Sequence of chain 1.B:
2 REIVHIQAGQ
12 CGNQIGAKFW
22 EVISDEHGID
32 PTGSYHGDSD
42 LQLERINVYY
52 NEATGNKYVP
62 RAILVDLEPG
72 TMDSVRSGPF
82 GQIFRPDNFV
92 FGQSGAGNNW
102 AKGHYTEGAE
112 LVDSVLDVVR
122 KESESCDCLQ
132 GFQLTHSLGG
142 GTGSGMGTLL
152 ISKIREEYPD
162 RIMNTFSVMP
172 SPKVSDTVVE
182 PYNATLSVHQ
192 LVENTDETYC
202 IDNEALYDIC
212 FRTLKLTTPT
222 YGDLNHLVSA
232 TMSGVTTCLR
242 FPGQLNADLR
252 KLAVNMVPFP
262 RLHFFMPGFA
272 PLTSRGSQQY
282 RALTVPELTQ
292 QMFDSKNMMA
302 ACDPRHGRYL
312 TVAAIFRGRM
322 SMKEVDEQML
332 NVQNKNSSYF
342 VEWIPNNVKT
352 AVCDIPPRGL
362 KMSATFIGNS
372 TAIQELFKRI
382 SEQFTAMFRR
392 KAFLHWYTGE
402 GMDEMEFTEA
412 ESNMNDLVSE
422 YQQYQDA

The protein below binds the small molecule below.
Small molecule (SMILES): COC(=O)Nc1nc2ccc(C(=O)c3cccs3)cc2[nH]1

Sequence of chain 1.A:
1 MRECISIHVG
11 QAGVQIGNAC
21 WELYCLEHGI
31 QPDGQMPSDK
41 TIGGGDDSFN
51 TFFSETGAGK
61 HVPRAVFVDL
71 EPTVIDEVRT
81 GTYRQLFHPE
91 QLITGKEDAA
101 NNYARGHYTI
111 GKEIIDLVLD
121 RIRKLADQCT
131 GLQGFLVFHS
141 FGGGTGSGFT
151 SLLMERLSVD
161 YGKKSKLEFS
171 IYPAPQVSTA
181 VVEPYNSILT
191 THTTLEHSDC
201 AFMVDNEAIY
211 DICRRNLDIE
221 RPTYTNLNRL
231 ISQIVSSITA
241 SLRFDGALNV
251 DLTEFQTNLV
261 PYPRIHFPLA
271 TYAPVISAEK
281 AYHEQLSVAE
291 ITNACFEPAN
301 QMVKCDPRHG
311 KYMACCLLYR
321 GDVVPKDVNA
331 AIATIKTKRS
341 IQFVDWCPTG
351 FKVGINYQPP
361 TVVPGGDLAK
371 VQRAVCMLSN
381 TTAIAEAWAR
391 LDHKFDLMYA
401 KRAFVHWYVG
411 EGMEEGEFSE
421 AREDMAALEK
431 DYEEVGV

Binding-site contacts:
Ligand atom C2 contacts residue LYS350 of chain 1.B at 3.5 Å.
Ligand atom C13 contacts residue LEU250 of chain 1.B at 3.8 Å (hydrophobic).
Ligand atom N3 contacts residue GLU198 of chain 1.B at 2.7 Å (salt-bridge).
Ligand atom N3 contacts residue ASN165 of chain 1.B at 3.5 Å (h-bond).
Ligand atom C1 contacts residue LYS350 of chain 1.B at 3.7 Å.
Ligand atom O2 contacts residue VAL236 of chain 1.B at 3.4 Å.
Ligand atom C13 contacts residue GLU198 of chain 1.B at 3.9 Å.
Ligand atom C11 contacts residue LEU253 of chain 1.B at 3.8 Å (hydrophobic).
Ligand atom C14 contacts residue GLN134 of chain 1.B at 3.0 Å.
Ligand atom C3 contacts residue ALA352 of chain 1.B at 3.8 Å (hydrophobic).
Ligand atom C8 contacts residue LEU253 of chain 1.B at 3.7 Å (hydrophobic).
Ligand atom C7 contacts residue VAL236 of chain 1.B at 3.3 Å (hydrophobic).
Ligand atom C9 contacts residue GLU198 of chain 1.B at 3.8 Å.
Ligand atom N1 contacts residue VAL236 of chain 1.B at 2.9 Å (h-bond).
Ligand atom O1 contacts residue CYS239 of chain 1.B at 3.6 Å.
Ligand atom C2 contacts residue THR351 of chain 1.B at 3.4 Å.
Ligand atom C9 contacts residue TYR200 of chain 1.B at 3.6 Å (hydrophobic).
Ligand atom N2 contacts residue GLU198 of chain 1.B at 2.8 Å (salt-bridge).
Ligand atom O3 contacts residue LEU250 of chain 1.B at 3.6 Å.
Ligand atom C3 contacts residue ALA315 of chain 1.B at 3.5 Å (hydrophobic).
Ligand atom S contacts residue ALA314 of chain 1.B at 3.8 Å.
Ligand atom C3 contacts residue LEU246 of chain 1.B at 3.8 Å (hydrophobic).
Ligand atom O1 contacts residue ILE316 of chain 1.B at 3.7 Å.
Ligand atom N3 contacts residue TYR200 of chain 1.B at 3.2 Å (h-bond).
Ligand atom C8 contacts residue VAL236 of chain 1.B at 3.4 Å (hydrophobic).
Ligand atom N1 contacts residue TYR200 of chain 1.B at 3.6 Å.
Ligand atom O2 contacts residue LEU240 of chain 1.B at 3.5 Å.
Ligand atom C13 contacts residue ASN165 of chain 1.B at 3.8 Å.
Ligand atom O3 contacts residue ASN165 of chain 1.B at 3.2 Å (h-bond).
Ligand atom C12 contacts residue GLU198 of chain 1.B at 3.2 Å.
Ligand atom C14 contacts residue THR237 of chain 1.B at 3.8 Å.
Ligand atom O2 contacts residue THR237 of chain 1.B at 3.4 Å.
Ligand atom N2 contacts residue TYR200 of chain 1.B at 3.0 Å (h-bond).
Ligand atom C12 contacts residue TYR200 of chain 1.B at 3.0 Å (hydrophobic).
Ligand atom C4 contacts residue LEU246 of chain 1.B at 3.4 Å (hydrophobic).
Ligand atom S contacts residue LEU246 of chain 1.B at 3.5 Å.
Ligand atom C14 contacts residue TYR50 of chain 1.B at 3.7 Å (hydrophobic).
Ligand atom C2 contacts residue ALA315 of chain 1.B at 3.5 Å (hydrophobic).
Ligand atom N1 contacts residue LEU253 of chain 1.B at 3.8 Å.
Ligand atom C2 contacts residue ALA352 of chain 1.B at 3.5 Å (hydrophobic).